Binding-site contacts:
Ligand atom O contacts residue TRP69 of chain 2.A at 3.6 Å.
Ligand atom CB contacts residue ARG15 of chain 2.A at 3.6 Å.
Ligand atom CA contacts residue GOL1 of chain 2.C at 3.1 Å.
Ligand atom CG contacts residue LYS57 of chain 2.A at 3.6 Å.
Ligand atom P contacts residue ARG34 of chain 2.A at 3.7 Å.
Ligand atom CB contacts residue PHE56 of chain 2.A at 3.6 Å (hydrophobic).
Ligand atom OD1 contacts residue LYS57 of chain 2.A at 2.9 Å (salt-bridge).
Ligand atom CG2 contacts residue HIS55 of chain 2.A at 3.6 Å.
Ligand atom CD2 contacts residue LYS57 of chain 2.A at 3.7 Å.
Ligand atom O contacts residue ARG15 of chain 2.A at 2.8 Å (salt-bridge).
Ligand atom O1P contacts residue SER44 of chain 2.A at 2.8 Å (h-bond).
Ligand atom O1P contacts residue SER36 of chain 2.A at 3.0 Å (h-bond).
Ligand atom O3P contacts residue SER38 of chain 2.A at 2.8 Å (h-bond).
Ligand atom CG2 contacts residue LYS57 of chain 2.A at 3.6 Å.
Ligand atom P contacts residue SER44 of chain 2.A at 3.4 Å.
Ligand atom OH contacts residue SER38 of chain 2.A at 3.5 Å (h-bond).
Ligand atom CB contacts residue GOL1 of chain 2.C at 3.6 Å.
Ligand atom CG1 contacts residue PHE56 of chain 2.A at 3.7 Å (hydrophobic).
Ligand atom CE2 contacts residue SER44 of chain 2.A at 3.6 Å.
Ligand atom O2P contacts residue ARG15 of chain 2.A at 2.6 Å (salt-bridge).
Ligand atom CA contacts residue HIS55 of chain 2.A at 3.3 Å.
Ligand atom OD1 contacts residue PHE56 of chain 2.A at 3.5 Å.
Ligand atom OH contacts residue SER44 of chain 2.A at 3.3 Å (h-bond).
Ligand atom CD2 contacts residue PHE56 of chain 2.A at 3.8 Å (hydrophobic).
Ligand atom ND2 contacts residue LYS57 of chain 2.A at 2.8 Å (salt-bridge).
Ligand atom N contacts residue HIS55 of chain 2.A at 3.0 Å (h-bond).
Ligand atom CD2 contacts residue HIS55 of chain 2.A at 3.6 Å.
Ligand atom N1 contacts residue GOL1 of chain 2.C at 2.6 Å (h-bond).
Ligand atom CB contacts residue LEU68 of chain 2.A at 3.5 Å (hydrophobic).
Ligand atom P contacts residue SER38 of chain 2.A at 3.6 Å.
Ligand atom CE2 contacts residue ARG15 of chain 2.A at 3.6 Å.
Ligand atom CA contacts residue TRP69 of chain 2.A at 3.5 Å (hydrophobic).
Ligand atom P contacts residue SER36 of chain 2.A at 3.7 Å.
Ligand atom O2P contacts residue ARG34 of chain 2.A at 2.7 Å (salt-bridge).
Ligand atom ND2 contacts residue LEU68 of chain 2.A at 3.0 Å (h-bond).
Ligand atom O1P contacts residue ARG34 of chain 2.A at 2.7 Å (salt-bridge).
Ligand atom CB contacts residue TRP69 of chain 2.A at 3.6 Å (hydrophobic).
Ligand atom C contacts residue GOL1 of chain 2.C at 3.3 Å.
Ligand atom OH contacts residue SER36 of chain 2.A at 3.5 Å (h-bond).
Ligand atom C contacts residue HIS55 of chain 2.A at 3.6 Å.

This protein binds this small molecule.
Small molecule (SMILES): CCCCCC(=O)N[C@@H](Cc1ccc(OP(=O)(O)O)cc1)C(=O)N[C@H](C(=O)N[C@@H](CC(N)=O)C(=O)N[C@H](C(=O)N1CCC[C@H]1C(=O)NC)C(C)C)C(C)C

Sequence of chain 2.A:
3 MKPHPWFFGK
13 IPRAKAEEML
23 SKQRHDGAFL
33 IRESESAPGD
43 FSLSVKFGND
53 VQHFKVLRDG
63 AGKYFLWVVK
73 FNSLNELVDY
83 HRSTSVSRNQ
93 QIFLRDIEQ